Sequence of chain 1.B:
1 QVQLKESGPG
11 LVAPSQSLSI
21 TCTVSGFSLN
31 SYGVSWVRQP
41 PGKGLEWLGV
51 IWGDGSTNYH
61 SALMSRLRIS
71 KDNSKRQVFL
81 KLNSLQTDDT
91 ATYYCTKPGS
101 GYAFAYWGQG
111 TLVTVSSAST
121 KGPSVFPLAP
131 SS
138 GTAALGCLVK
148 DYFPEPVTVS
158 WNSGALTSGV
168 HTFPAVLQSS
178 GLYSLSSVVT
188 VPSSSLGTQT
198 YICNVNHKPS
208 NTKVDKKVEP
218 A

Sequence of chain 1.A:
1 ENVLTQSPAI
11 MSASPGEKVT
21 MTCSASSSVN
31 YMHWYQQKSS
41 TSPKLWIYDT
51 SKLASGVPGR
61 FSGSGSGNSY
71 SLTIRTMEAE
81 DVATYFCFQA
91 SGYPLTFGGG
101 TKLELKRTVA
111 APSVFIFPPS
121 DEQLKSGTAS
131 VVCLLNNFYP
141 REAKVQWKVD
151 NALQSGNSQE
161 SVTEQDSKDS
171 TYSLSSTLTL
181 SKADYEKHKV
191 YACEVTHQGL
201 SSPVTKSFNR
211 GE

Binding-site contacts:
Ligand atom C6 contacts residue SER56 of chain 1.B at 3.4 Å.
Ligand atom O9 contacts residue TYR32 of chain 1.B at 3.5 Å.
Ligand atom C3 contacts residue TYR102 of chain 1.B at 3.6 Å (hydrophobic).
Ligand atom C2 contacts residue ASP49 of chain 1.A at 3.5 Å.
Ligand atom C4 contacts residue TRP52 of chain 1.B at 3.6 Å (hydrophobic).
Ligand atom O8 contacts residue GLY33 of chain 1.B at 2.9 Å (h-bond).
Ligand atom C6 contacts residue ALA90 of chain 1.A at 3.5 Å (hydrophobic).
Ligand atom C6 contacts residue GLY101 of chain 1.B at 3.5 Å.
Ligand atom O3 contacts residue ASP49 of chain 1.A at 2.6 Å (salt-bridge).
Ligand atom C8 contacts residue TYR102 of chain 1.B at 3.5 Å (hydrophobic).
Ligand atom C5 contacts residue SER31 of chain 1.B at 3.5 Å.
Ligand atom O9 contacts residue PRO98 of chain 1.B at 3.4 Å (h-bond).
Ligand atom O6 contacts residue TRP52 of chain 1.B at 3.6 Å.
Ligand atom C6 contacts residue SER31 of chain 1.B at 3.4 Å.
Ligand atom C3 contacts residue ASP49 of chain 1.A at 3.3 Å.
Ligand atom N5 contacts residue SER31 of chain 1.B at 2.8 Å (h-bond).
Ligand atom C5 contacts residue TRP52 of chain 1.B at 3.6 Å (hydrophobic).
Ligand atom O8 contacts residue TRP52 of chain 1.B at 3.5 Å.
Ligand atom O6 contacts residue HIS33 of chain 1.A at 3.0 Å (h-bond).
Ligand atom O4 contacts residue SER91 of chain 1.A at 3.5 Å.
Ligand atom O6 contacts residue SER56 of chain 1.B at 3.3 Å (h-bond).
Ligand atom O6 contacts residue ALA90 of chain 1.A at 2.8 Å (h-bond).
Ligand atom O8 contacts residue TYR32 of chain 1.B at 3.5 Å.
Ligand atom O1B contacts residue GLY53 of chain 1.B at 3.0 Å (h-bond).
Ligand atom C4 contacts residue ALA90 of chain 1.A at 3.6 Å (hydrophobic).
Ligand atom O1A contacts residue GLY53 of chain 1.B at 3.3 Å (h-bond).
Ligand atom C4 contacts residue TYR93 of chain 1.A at 3.7 Å (hydrophobic).
Ligand atom O6 contacts residue ALA90 of chain 1.A at 3.4 Å.
Ligand atom O1A contacts residue ASP54 of chain 1.B at 3.2 Å (salt-bridge).
Ligand atom O4 contacts residue TYR93 of chain 1.A at 3.4 Å (h-bond).
Ligand atom O2 contacts residue TYR102 of chain 1.B at 3.4 Å.
Ligand atom O3 contacts residue GLY101 of chain 1.B at 3.5 Å (h-bond).
Ligand atom C4 contacts residue TYR31 of chain 1.A at 3.6 Å (hydrophobic).
Ligand atom O2 contacts residue GLY101 of chain 1.B at 3.4 Å.
Ligand atom N2 contacts residue TYR102 of chain 1.B at 3.4 Å (h-bond).
Ligand atom O4 contacts residue ALA90 of chain 1.A at 2.9 Å (h-bond).
Ligand atom O6 contacts residue GLY101 of chain 1.B at 2.7 Å (h-bond).
Ligand atom C1 contacts residue GLY53 of chain 1.B at 3.5 Å.
Ligand atom O2 contacts residue ASP49 of chain 1.A at 2.6 Å (salt-bridge).
Ligand atom C11 contacts residue TYR32 of chain 1.B at 3.6 Å (hydrophobic).

The small molecule below binds the protein below.
Small molecule (SMILES): CC(=O)N[C@H]1[C@H](O[C@H]2[C@@H](O)[C@@H](CO)O[C@H](O[C@@H]3[C@H](O)[C@@H](O)[C@H](O[C@H]4[C@H](O)[C@@H](O)[C@H](O)O[C@@H]4CO)O[C@@H]3CO)[C@@H]2O)O[C@H](CO)[C@H](O)[C@@H]1O[C@@H]1O[C@H](CO)[C@H](O)[C@H](O[C@]2(C(=O)O)C[C@H](O)[C@@H](NC(C)=O)[C@H]([C@H](O)[C@H](O)CO)O2)[C@H]1O